Sequence of chain 1.U:
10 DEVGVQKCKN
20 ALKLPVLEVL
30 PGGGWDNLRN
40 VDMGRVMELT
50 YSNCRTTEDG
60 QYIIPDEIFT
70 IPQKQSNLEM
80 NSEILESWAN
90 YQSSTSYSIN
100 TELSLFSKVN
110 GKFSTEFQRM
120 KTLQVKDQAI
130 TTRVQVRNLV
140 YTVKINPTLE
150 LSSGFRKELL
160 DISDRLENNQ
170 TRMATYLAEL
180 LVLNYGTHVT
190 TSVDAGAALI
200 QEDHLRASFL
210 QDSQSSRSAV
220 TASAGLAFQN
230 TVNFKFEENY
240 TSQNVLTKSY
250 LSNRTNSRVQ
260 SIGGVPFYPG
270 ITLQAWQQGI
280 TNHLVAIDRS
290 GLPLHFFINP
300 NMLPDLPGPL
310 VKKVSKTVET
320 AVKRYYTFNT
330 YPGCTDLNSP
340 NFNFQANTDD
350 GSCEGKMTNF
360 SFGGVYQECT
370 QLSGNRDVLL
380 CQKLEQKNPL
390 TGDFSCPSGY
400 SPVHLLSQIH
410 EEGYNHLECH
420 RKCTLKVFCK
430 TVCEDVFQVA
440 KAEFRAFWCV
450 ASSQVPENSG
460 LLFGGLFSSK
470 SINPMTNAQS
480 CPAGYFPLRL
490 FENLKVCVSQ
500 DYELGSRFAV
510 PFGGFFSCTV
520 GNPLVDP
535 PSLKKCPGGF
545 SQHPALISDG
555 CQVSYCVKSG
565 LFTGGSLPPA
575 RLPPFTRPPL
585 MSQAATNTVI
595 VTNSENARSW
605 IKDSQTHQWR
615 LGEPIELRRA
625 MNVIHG

The small molecule below binds the protein below.
Small molecule (SMILES): CC(=O)N[C@@H]1[C@@H](O)[C@H](O)[C@@H](CO)O[C@H]1O

Sequence of chain 1.V:
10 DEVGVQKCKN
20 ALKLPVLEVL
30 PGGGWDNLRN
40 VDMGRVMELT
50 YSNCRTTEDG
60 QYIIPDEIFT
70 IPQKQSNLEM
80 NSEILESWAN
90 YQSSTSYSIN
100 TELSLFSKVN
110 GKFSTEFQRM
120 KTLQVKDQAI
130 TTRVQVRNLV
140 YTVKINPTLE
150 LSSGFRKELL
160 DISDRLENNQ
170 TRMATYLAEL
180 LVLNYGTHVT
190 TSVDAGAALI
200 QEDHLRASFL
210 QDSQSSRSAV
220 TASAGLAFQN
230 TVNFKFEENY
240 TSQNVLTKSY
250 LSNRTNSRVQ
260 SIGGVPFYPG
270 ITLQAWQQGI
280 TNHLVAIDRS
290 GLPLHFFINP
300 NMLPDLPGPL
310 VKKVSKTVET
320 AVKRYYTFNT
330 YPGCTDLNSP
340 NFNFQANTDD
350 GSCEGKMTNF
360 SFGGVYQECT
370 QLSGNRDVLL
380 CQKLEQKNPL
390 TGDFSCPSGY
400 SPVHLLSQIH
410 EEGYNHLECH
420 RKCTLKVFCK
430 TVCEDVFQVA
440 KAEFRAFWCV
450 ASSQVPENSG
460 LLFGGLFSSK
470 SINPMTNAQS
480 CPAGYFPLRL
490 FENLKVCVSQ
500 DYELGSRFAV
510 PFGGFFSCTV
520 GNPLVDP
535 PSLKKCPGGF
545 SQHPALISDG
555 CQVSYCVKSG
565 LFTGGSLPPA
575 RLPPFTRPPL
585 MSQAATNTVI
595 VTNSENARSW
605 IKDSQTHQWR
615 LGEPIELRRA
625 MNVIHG

Binding-site contacts:
Ligand atom C1 contacts residue ASN168 of chain 1.V at 1.4 Å.
Ligand atom C3 contacts residue ASN168 of chain 1.V at 3.8 Å.
Ligand atom C8 contacts residue ASP434 of chain 1.U at 4.0 Å.
Ligand atom N2 contacts residue ASN168 of chain 1.V at 2.9 Å (h-bond).
Ligand atom C7 contacts residue ASN168 of chain 1.V at 3.2 Å.
Ligand atom O5 contacts residue ASN168 of chain 1.V at 2.4 Å (h-bond).
Ligand atom O3 contacts residue LEU416 of chain 1.U at 3.8 Å.
Ligand atom C8 contacts residue ASN168 of chain 1.V at 4.4 Å.
Ligand atom O7 contacts residue ASN168 of chain 1.V at 3.1 Å (h-bond).
Ligand atom C2 contacts residue ASN168 of chain 1.V at 2.5 Å.
Ligand atom C4 contacts residue ASN168 of chain 1.V at 4.2 Å.
Ligand atom C8 contacts residue LEU416 of chain 1.U at 4.0 Å (hydrophobic).
Ligand atom C5 contacts residue ASN168 of chain 1.V at 3.7 Å.
Ligand atom C7 contacts residue LEU416 of chain 1.U at 3.9 Å (hydrophobic).
Ligand atom O7 contacts residue LEU416 of chain 1.U at 3.9 Å.
Ligand atom N2 contacts residue LEU416 of chain 1.U at 4.2 Å.